Sequence of chain 1.A:
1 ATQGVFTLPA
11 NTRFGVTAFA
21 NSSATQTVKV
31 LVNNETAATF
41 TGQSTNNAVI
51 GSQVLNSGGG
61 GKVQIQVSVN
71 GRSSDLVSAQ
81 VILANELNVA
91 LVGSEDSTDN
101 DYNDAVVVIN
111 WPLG

Binding-site contacts:
Ligand atom O4 contacts residue ASP104 of chain 1.A at 3.8 Å.
Ligand atom O4 contacts residue CA1 of chain 1.I at 2.5 Å.
Ligand atom C4 contacts residue GLY114 of chain 1.B at 3.3 Å.
Ligand atom O2 contacts residue SER97 of chain 1.A at 3.3 Å.
Ligand atom C2 contacts residue ASP104 of chain 1.A at 3.3 Å.
Ligand atom C6 contacts residue ALA24 of chain 1.A at 3.8 Å (hydrophobic).
Ligand atom C6 contacts residue GLY114 of chain 1.B at 3.8 Å.
Ligand atom O4 contacts residue SER22 of chain 1.A at 3.4 Å.
Ligand atom C3 contacts residue ASP99 of chain 1.A at 3.1 Å.
Ligand atom O3 contacts residue ASP101 of chain 1.A at 3.0 Å (salt-bridge).
Ligand atom C6 contacts residue ASP96 of chain 1.A at 3.4 Å.
Ligand atom C6 contacts residue ASP99 of chain 1.A at 3.8 Å.
Ligand atom C4 contacts residue SER23 of chain 1.A at 3.5 Å.
Ligand atom C3 contacts residue CA1 of chain 1.J at 3.4 Å.
Ligand atom O4 contacts residue GLY114 of chain 1.B at 2.4 Å (h-bond).
Ligand atom C1 contacts residue SER22 of chain 1.A at 3.3 Å.
Ligand atom O6 contacts residue ASP99 of chain 1.A at 3.5 Å.
Ligand atom C5 contacts residue SER97 of chain 1.A at 3.7 Å.
Ligand atom C2 contacts residue ASP96 of chain 1.A at 3.4 Å.
Ligand atom C2 contacts residue CA1 of chain 1.J at 3.3 Å.
Ligand atom C3 contacts residue CA1 of chain 1.I at 3.3 Å.
Ligand atom O3 contacts residue ASP104 of chain 1.A at 3.1 Å (salt-bridge).
Ligand atom O2 contacts residue ASP99 of chain 1.A at 3.6 Å.
Ligand atom C2 contacts residue CA1 of chain 1.I at 3.8 Å.
Ligand atom C1 contacts residue ASP96 of chain 1.A at 3.7 Å.
Ligand atom C2 contacts residue SER22 of chain 1.A at 3.7 Å.
Ligand atom O3 contacts residue CA1 of chain 1.J at 2.5 Å.
Ligand atom O3 contacts residue CA1 of chain 1.I at 2.5 Å.
Ligand atom O4 contacts residue ASN21 of chain 1.A at 3.0 Å (h-bond).
Ligand atom C6 contacts residue SER23 of chain 1.A at 3.8 Å.
Ligand atom O2 contacts residue ASP96 of chain 1.A at 2.5 Å (salt-bridge).
Ligand atom O3 contacts residue ASP99 of chain 1.A at 2.4 Å (salt-bridge).
Ligand atom O2 contacts residue GLU95 of chain 1.A at 3.5 Å (salt-bridge).
Ligand atom O5 contacts residue SER22 of chain 1.A at 3.4 Å (h-bond).
Ligand atom C4 contacts residue CA1 of chain 1.I at 3.4 Å.
Ligand atom O5 contacts residue SER23 of chain 1.A at 2.9 Å (h-bond).
Ligand atom C3 contacts residue ASP104 of chain 1.A at 3.7 Å.
Ligand atom O2 contacts residue ASP104 of chain 1.A at 3.1 Å (salt-bridge).
Ligand atom O2 contacts residue CA1 of chain 1.J at 2.5 Å.
Ligand atom O6 contacts residue ALA24 of chain 1.A at 3.8 Å.

Sequence of chain 1.B:
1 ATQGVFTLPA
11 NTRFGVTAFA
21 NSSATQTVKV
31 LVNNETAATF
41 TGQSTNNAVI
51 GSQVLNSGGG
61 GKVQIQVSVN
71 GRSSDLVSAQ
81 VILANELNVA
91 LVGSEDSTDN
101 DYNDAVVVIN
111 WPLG

The small molecule below binds the protein below.
Small molecule (SMILES): CC(=O)N[C@H]1[C@H](O[C@@H]2[C@@H](O)[C@H](O)O[C@H](CO)[C@@H]2O)O[C@H](CO)[C@@H](O[C@@H]2O[C@@H](C)[C@@H](O)[C@@H](O)[C@@H]2O)[C@@H]1O[C@@H]1O[C@H](CO)[C@H](O)[C@H](O)[C@H]1O